A small-molecule ligand and the protein it binds are described below.
Small molecule (SMILES): O=C1Cc2ccc(Cl)cc2N1

Sequence of chain 1.A:
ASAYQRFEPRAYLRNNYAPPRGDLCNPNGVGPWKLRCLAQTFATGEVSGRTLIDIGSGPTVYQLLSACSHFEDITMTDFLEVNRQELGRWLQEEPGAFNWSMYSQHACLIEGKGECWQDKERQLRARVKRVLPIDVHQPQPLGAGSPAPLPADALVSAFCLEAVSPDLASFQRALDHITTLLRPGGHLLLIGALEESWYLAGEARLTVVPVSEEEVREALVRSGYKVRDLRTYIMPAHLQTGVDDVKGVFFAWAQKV

Binding-site contacts:
Ligand atom C03 contacts residue ASN39 of chain 1.A at 4.4 Å.
Ligand atom C10 contacts residue PHE182 of chain 1.A at 3.7 Å (hydrophobic).
Ligand atom C04 contacts residue ASN39 of chain 1.A at 4.2 Å.
Ligand atom C02 contacts residue ASN39 of chain 1.A at 4.2 Å.
Ligand atom C02 contacts residue GLU219 of chain 1.A at 4.3 Å.
Ligand atom O08 contacts residue VAL53 of chain 1.A at 3.1 Å.
Ligand atom C04 contacts residue TYR35 of chain 1.A at 2.9 Å (hydrophobic).
Ligand atom C11 contacts residue ASN39 of chain 1.A at 3.8 Å.
Ligand atom C02 contacts residue PHE182 of chain 1.A at 3.9 Å (hydrophobic).
Ligand atom C11 contacts residue ARG44 of chain 1.A at 4.2 Å.
Ligand atom CL01 contacts residue GLU219 of chain 1.A at 2.8 Å.
Ligand atom C02 contacts residue TYR35 of chain 1.A at 4.5 Å (hydrophobic).
Ligand atom O08 contacts residue PHE182 of chain 1.A at 4.5 Å.
Ligand atom C06 contacts residue PHE182 of chain 1.A at 3.6 Å (hydrophobic).
Ligand atom O08 contacts residue LYS57 of chain 1.A at 3.7 Å.
Ligand atom N09 contacts residue ARG44 of chain 1.A at 3.7 Å.
Ligand atom CL01 contacts residue TYR222 of chain 1.A at 3.5 Å.
Ligand atom C05 contacts residue TYR35 of chain 1.A at 4.2 Å (hydrophobic).
Ligand atom C10 contacts residue ARG44 of chain 1.A at 4.1 Å.
Ligand atom C05 contacts residue LYS57 of chain 1.A at 4.4 Å.
Ligand atom N09 contacts residue ASN39 of chain 1.A at 4.0 Å.
Ligand atom C06 contacts residue ASN39 of chain 1.A at 4.4 Å.
Ligand atom C06 contacts residue LYS57 of chain 1.A at 3.1 Å.
Ligand atom C03 contacts residue TYR35 of chain 1.A at 3.1 Å (hydrophobic).
Ligand atom C06 contacts residue TYR40 of chain 1.A at 3.6 Å (hydrophobic).
Ligand atom C03 contacts residue PHE182 of chain 1.A at 3.6 Å (hydrophobic).
Ligand atom C10 contacts residue ASN39 of chain 1.A at 3.6 Å.
Ligand atom C05 contacts residue TYR40 of chain 1.A at 4.1 Å (hydrophobic).
Ligand atom C04 contacts residue TYR40 of chain 1.A at 3.9 Å (hydrophobic).
Ligand atom C05 contacts residue PHE182 of chain 1.A at 3.6 Å (hydrophobic).
Ligand atom C04 contacts residue PHE182 of chain 1.A at 3.4 Å (hydrophobic).
Ligand atom C07 contacts residue PHE182 of chain 1.A at 3.7 Å (hydrophobic).
Ligand atom C07 contacts residue VAL53 of chain 1.A at 4.0 Å (hydrophobic).
Ligand atom C11 contacts residue PHE182 of chain 1.A at 4.1 Å (hydrophobic).
Ligand atom C05 contacts residue ASN39 of chain 1.A at 3.8 Å.
Ligand atom C07 contacts residue LYS57 of chain 1.A at 3.8 Å.
Ligand atom N09 contacts residue PHE182 of chain 1.A at 4.2 Å.
Ligand atom C11 contacts residue ASP267 of chain 1.A at 3.9 Å.
Ligand atom C11 contacts residue GLU219 of chain 1.A at 4.1 Å.